A protein and the small-molecule ligand that binds it are described below.
Small molecule (SMILES): Nc1ncnc2c1ncn2[C@@H]1O[C@H](CO[P](=O)(O)O[P](=O)(O)NP(=O)(O)O)[C@@H](O)[C@H]1O

Sequence of chain 1.B:
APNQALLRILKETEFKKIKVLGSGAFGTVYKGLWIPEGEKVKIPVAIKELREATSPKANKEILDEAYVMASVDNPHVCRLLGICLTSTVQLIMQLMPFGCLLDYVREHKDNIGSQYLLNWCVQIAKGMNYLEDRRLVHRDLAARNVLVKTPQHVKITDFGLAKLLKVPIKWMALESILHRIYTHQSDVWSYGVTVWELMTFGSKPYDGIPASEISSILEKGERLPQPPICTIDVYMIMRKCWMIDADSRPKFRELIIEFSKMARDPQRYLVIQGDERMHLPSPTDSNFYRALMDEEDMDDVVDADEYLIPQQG

Binding-site contacts:
Ligand atom N7 contacts residue LEU153 of chain 1.B at 3.7 Å.
Ligand atom N6 contacts residue GLN100 of chain 1.B at 3.1 Å (h-bond).
Ligand atom N1 contacts residue MET102 of chain 1.B at 3.0 Å (h-bond).
Ligand atom C4' contacts residue GLY28 of chain 1.B at 3.6 Å.
Ligand atom O2' contacts residue CYS106 of chain 1.B at 3.3 Å.
Ligand atom O2A contacts residue MG1 of chain 1.H at 2.0 Å.
Ligand atom O1G contacts residue ASN151 of chain 1.B at 3.0 Å (h-bond).
Ligand atom O3A contacts residue MG1 of chain 1.H at 3.5 Å.
Ligand atom C5' contacts residue GLY28 of chain 1.B at 3.8 Å.
Ligand atom O3G contacts residue ASN151 of chain 1.B at 3.4 Å (h-bond).
Ligand atom O1G contacts residue ASP164 of chain 1.B at 2.9 Å (salt-bridge).
Ligand atom O1A contacts residue GLY33 of chain 1.B at 3.7 Å.
Ligand atom O2G contacts residue ALA31 of chain 1.B at 3.6 Å (h-bond).
Ligand atom C6 contacts residue ALA52 of chain 1.B at 3.8 Å (hydrophobic).
Ligand atom C5' contacts residue VAL35 of chain 1.B at 3.4 Å (hydrophobic).
Ligand atom O1A contacts residue LYS54 of chain 1.B at 3.4 Å.
Ligand atom PB contacts residue MG1 of chain 1.H at 3.2 Å.
Ligand atom N3B contacts residue ARG150 of chain 1.B at 3.5 Å.
Ligand atom N6 contacts residue ALA52 of chain 1.B at 3.4 Å.
Ligand atom O4' contacts residue VAL35 of chain 1.B at 3.3 Å.
Ligand atom N1 contacts residue LEU101 of chain 1.B at 3.7 Å.
Ligand atom O1G contacts residue MG1 of chain 1.H at 2.2 Å.
Ligand atom O2A contacts residue LYS54 of chain 1.B at 3.1 Å (salt-bridge).
Ligand atom N6 contacts residue MET99 of chain 1.B at 3.2 Å.
Ligand atom O2G contacts residue PHE32 of chain 1.B at 3.7 Å.
Ligand atom PA contacts residue MG1 of chain 1.H at 3.2 Å.
Ligand atom C2 contacts residue MET102 of chain 1.B at 3.3 Å (hydrophobic).
Ligand atom O3G contacts residue ARG150 of chain 1.B at 3.0 Å (salt-bridge).
Ligand atom O5' contacts residue MG1 of chain 1.H at 3.7 Å.
Ligand atom PG contacts residue MG1 of chain 1.H at 3.5 Å.
Ligand atom O3A contacts residue GLY30 of chain 1.B at 3.1 Å.
Ligand atom O3G contacts residue ASP146 of chain 1.B at 2.6 Å (salt-bridge).
Ligand atom C2 contacts residue LEU27 of chain 1.B at 3.6 Å (hydrophobic).
Ligand atom O1B contacts residue ASN151 of chain 1.B at 3.1 Å (h-bond).
Ligand atom O1A contacts residue GLY30 of chain 1.B at 3.3 Å (h-bond).
Ligand atom N3 contacts residue LEU27 of chain 1.B at 3.7 Å.
Ligand atom O1B contacts residue MG1 of chain 1.H at 2.0 Å.
Ligand atom O2A contacts residue ASP164 of chain 1.B at 2.7 Å (salt-bridge).
Ligand atom PG contacts residue ASP146 of chain 1.B at 3.5 Å.
Ligand atom O1G contacts residue ASP146 of chain 1.B at 3.7 Å.